This protein binds this small molecule.
Small molecule (SMILES): CCc1nc(N)nc(N)c1OCCCOc1ccccc1C[C@H](C)C(=O)O

Sequence of chain 1.A:
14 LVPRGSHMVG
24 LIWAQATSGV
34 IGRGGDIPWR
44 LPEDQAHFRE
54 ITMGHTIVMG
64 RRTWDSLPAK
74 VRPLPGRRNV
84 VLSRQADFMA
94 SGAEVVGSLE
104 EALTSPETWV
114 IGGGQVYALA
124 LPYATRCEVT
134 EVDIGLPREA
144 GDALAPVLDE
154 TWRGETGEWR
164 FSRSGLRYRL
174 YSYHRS

Binding-site contacts:
Ligand atom C22 contacts residue ILE25 of chain 1.A at 3.6 Å (hydrophobic).
Ligand atom N23 contacts residue PHE51 of chain 1.A at 3.7 Å.
Ligand atom C25 contacts residue ASP47 of chain 1.A at 3.5 Å.
Ligand atom C03 contacts residue ASP47 of chain 1.A at 3.5 Å.
Ligand atom C25 contacts residue TRP26 of chain 1.A at 3.8 Å (hydrophobic).
Ligand atom C13 contacts residue ARG43 of chain 1.A at 3.4 Å.
Ligand atom N27 contacts residue ASP47 of chain 1.A at 2.6 Å (salt-bridge).
Ligand atom N26 contacts residue TRP26 of chain 1.A at 3.6 Å.
Ligand atom O05 contacts residue NAP1 of chain 1.B at 3.3 Å.
Ligand atom C08 contacts residue LEU70 of chain 1.A at 3.5 Å (hydrophobic).
Ligand atom C22 contacts residue NAP1 of chain 1.B at 3.3 Å.
Ligand atom C16 contacts residue GLN48 of chain 1.A at 3.5 Å.
Ligand atom O20 contacts residue LEU77 of chain 1.A at 3.4 Å.
Ligand atom C04 contacts residue NAP1 of chain 1.B at 3.5 Å.
Ligand atom N23 contacts residue TYR120 of chain 1.A at 3.3 Å (h-bond).
Ligand atom N24 contacts residue ILE25 of chain 1.A at 3.5 Å (h-bond).
Ligand atom O21 contacts residue PHE51 of chain 1.A at 3.7 Å.
Ligand atom N24 contacts residue ALA27 of chain 1.A at 3.8 Å.
Ligand atom C25 contacts residue ALA27 of chain 1.A at 3.8 Å (hydrophobic).
Ligand atom C04 contacts residue PHE51 of chain 1.A at 3.8 Å (hydrophobic).
Ligand atom N23 contacts residue NAP1 of chain 1.B at 3.6 Å.
Ligand atom C18 contacts residue LEU70 of chain 1.A at 3.6 Å (hydrophobic).
Ligand atom C01 contacts residue ASP47 of chain 1.A at 3.4 Å.
Ligand atom N26 contacts residue THR133 of chain 1.A at 3.6 Å.
Ligand atom N23 contacts residue ILE25 of chain 1.A at 2.8 Å (h-bond).
Ligand atom O09 contacts residue LEU70 of chain 1.A at 3.5 Å.
Ligand atom C22 contacts residue PHE51 of chain 1.A at 3.5 Å (hydrophobic).
Ligand atom N23 contacts residue ILE114 of chain 1.A at 3.0 Å (h-bond).
Ligand atom O21 contacts residue GLN48 of chain 1.A at 3.8 Å.
Ligand atom N24 contacts residue PHE51 of chain 1.A at 3.5 Å.
Ligand atom C11 contacts residue ILE40 of chain 1.A at 3.6 Å (hydrophobic).
Ligand atom C02 contacts residue ASP47 of chain 1.A at 3.5 Å.
Ligand atom N24 contacts residue NAP1 of chain 1.B at 3.6 Å.
Ligand atom C06 contacts residue PHE51 of chain 1.A at 3.6 Å (hydrophobic).
Ligand atom N24 contacts residue TRP26 of chain 1.A at 3.3 Å.
Ligand atom C17 contacts residue GLN48 of chain 1.A at 3.8 Å.
Ligand atom C02 contacts residue ILE40 of chain 1.A at 3.7 Å (hydrophobic).
Ligand atom C12 contacts residue ARG43 of chain 1.A at 3.8 Å.
Ligand atom N26 contacts residue ASP47 of chain 1.A at 2.8 Å (salt-bridge).
Ligand atom C01 contacts residue GLN48 of chain 1.A at 3.7 Å.